Binding-site contacts:
Ligand atom N contacts residue THR471 of chain 1.D at 3.3 Å (h-bond).
Ligand atom CA contacts residue PRO469 of chain 1.D at 4.4 Å (hydrophobic).
Ligand atom CA contacts residue TYR441 of chain 1.D at 4.2 Å (hydrophobic).
Ligand atom OE2 contacts residue SER645 of chain 1.D at 2.5 Å (h-bond).
Ligand atom CD contacts residue THR646 of chain 1.D at 3.9 Å.
Ligand atom CD contacts residue GLY644 of chain 1.D at 3.8 Å.
Ligand atom OXT contacts residue LEU470 of chain 1.D at 3.4 Å.
Ligand atom CG contacts residue SER645 of chain 1.D at 3.5 Å.
Ligand atom N contacts residue LEU470 of chain 1.D at 4.4 Å.
Ligand atom OXT contacts residue TYR441 of chain 1.D at 3.8 Å.
Ligand atom N contacts residue TYR723 of chain 1.D at 3.5 Å.
Ligand atom CD contacts residue LEU641 of chain 1.D at 3.8 Å (hydrophobic).
Ligand atom CG contacts residue SER643 of chain 1.D at 4.3 Å.
Ligand atom OE1 contacts residue GLU696 of chain 1.D at 2.8 Å (salt-bridge).
Ligand atom OE1 contacts residue LEU641 of chain 1.D at 3.9 Å.
Ligand atom CG contacts residue LEU641 of chain 1.D at 3.7 Å (hydrophobic).
Ligand atom CG contacts residue TYR441 of chain 1.D at 4.2 Å (hydrophobic).
Ligand atom O contacts residue SER645 of chain 1.D at 3.6 Å.
Ligand atom OE2 contacts residue THR646 of chain 1.D at 2.7 Å (h-bond).
Ligand atom OE2 contacts residue GLU696 of chain 1.D at 3.4 Å (salt-bridge).
Ligand atom CD contacts residue GLU696 of chain 1.D at 3.3 Å.
Ligand atom CA contacts residue GLU696 of chain 1.D at 4.4 Å.
Ligand atom N contacts residue PRO469 of chain 1.D at 3.2 Å (h-bond).
Ligand atom OXT contacts residue THR471 of chain 1.D at 2.6 Å (h-bond).
Ligand atom CD contacts residue SER645 of chain 1.D at 3.4 Å.
Ligand atom C contacts residue THR471 of chain 1.D at 3.1 Å.
Ligand atom N contacts residue TYR441 of chain 1.D at 4.0 Å.
Ligand atom CB contacts residue TYR441 of chain 1.D at 3.5 Å (hydrophobic).
Ligand atom O contacts residue ARG476 of chain 1.D at 4.0 Å.
Ligand atom CG contacts residue GLY644 of chain 1.D at 3.6 Å.
Ligand atom CA contacts residue THR471 of chain 1.D at 3.3 Å.
Ligand atom O contacts residue THR471 of chain 1.D at 3.6 Å.
Ligand atom OE2 contacts residue LEU641 of chain 1.D at 4.5 Å.
Ligand atom OXT contacts residue PRO469 of chain 1.D at 3.7 Å.
Ligand atom CB contacts residue LEU641 of chain 1.D at 4.3 Å (hydrophobic).
Ligand atom OE2 contacts residue GLY644 of chain 1.D at 3.2 Å.
Ligand atom OXT contacts residue ARG476 of chain 1.D at 3.9 Å.
Ligand atom C contacts residue TYR441 of chain 1.D at 4.1 Å (hydrophobic).
Ligand atom C contacts residue SER645 of chain 1.D at 4.5 Å.
Ligand atom OE1 contacts residue THR646 of chain 1.D at 4.1 Å.

Sequence of chain 1.D:
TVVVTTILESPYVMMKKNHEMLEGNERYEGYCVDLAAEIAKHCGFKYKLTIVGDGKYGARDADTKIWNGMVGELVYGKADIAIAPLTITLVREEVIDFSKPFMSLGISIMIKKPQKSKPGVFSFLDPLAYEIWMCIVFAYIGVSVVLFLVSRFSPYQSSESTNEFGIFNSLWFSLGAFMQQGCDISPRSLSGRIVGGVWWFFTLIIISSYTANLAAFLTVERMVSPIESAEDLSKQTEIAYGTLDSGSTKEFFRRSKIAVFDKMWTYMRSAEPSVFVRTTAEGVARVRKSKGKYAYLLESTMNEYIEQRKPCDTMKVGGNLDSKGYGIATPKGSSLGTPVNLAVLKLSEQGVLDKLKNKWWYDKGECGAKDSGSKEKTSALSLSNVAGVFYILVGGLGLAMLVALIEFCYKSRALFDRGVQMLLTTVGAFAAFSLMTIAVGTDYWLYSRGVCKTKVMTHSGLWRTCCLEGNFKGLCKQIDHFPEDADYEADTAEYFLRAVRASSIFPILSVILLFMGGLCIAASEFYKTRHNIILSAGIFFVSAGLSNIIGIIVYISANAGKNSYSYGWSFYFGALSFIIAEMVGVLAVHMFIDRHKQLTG

A protein and the small-molecule ligand that binds it are described below.
Small molecule (SMILES): N[C@@H](CCC(=O)O)C(=O)O